Binding-site contacts:
Ligand atom O4 contacts residue GLY78 of chain 11.A at 3.3 Å.
Ligand atom C4 contacts residue TYR72 of chain 11.A at 3.7 Å (hydrophobic).
Ligand atom O8 contacts residue ARG77 of chain 11.A at 3.3 Å (salt-bridge).
Ligand atom C11 contacts residue TYR72 of chain 11.A at 3.9 Å (hydrophobic).
Ligand atom C6 contacts residue THR94 of chain 11.A at 3.9 Å.
Ligand atom O1B contacts residue ARG77 of chain 11.A at 3.0 Å (salt-bridge).
Ligand atom C11 contacts residue ASP85 of chain 11.B at 3.5 Å.
Ligand atom O1A contacts residue GLY78 of chain 11.A at 3.4 Å (h-bond).
Ligand atom O1A contacts residue TYR72 of chain 11.A at 3.7 Å.
Ligand atom C3 contacts residue GLY78 of chain 11.A at 3.7 Å.
Ligand atom O4 contacts residue THR291 of chain 11.A at 3.5 Å.
Ligand atom C5 contacts residue TYR72 of chain 11.A at 3.7 Å (hydrophobic).
Ligand atom C2 contacts residue GLY78 of chain 11.A at 4.1 Å.
Ligand atom N5 contacts residue TYR72 of chain 11.A at 2.9 Å (h-bond).
Ligand atom C4 contacts residue ARG77 of chain 11.A at 4.3 Å.
Ligand atom O4 contacts residue ILE79 of chain 11.A at 3.7 Å.
Ligand atom C3 contacts residue HIS298 of chain 11.A at 4.1 Å.
Ligand atom O3 contacts residue GLY78 of chain 11.A at 3.6 Å.
Ligand atom C1 contacts residue ARG77 of chain 11.A at 3.5 Å.
Ligand atom C4 contacts residue GLY78 of chain 11.A at 3.6 Å.
Ligand atom O8 contacts residue TYR72 of chain 11.A at 3.9 Å.
Ligand atom O4 contacts residue TYR72 of chain 11.A at 4.2 Å.
Ligand atom O4 contacts residue VAL296 of chain 11.A at 3.7 Å.
Ligand atom C4 contacts residue HIS298 of chain 11.A at 3.6 Å.
Ligand atom O1B contacts residue TYR72 of chain 11.A at 4.1 Å.
Ligand atom C1 contacts residue TYR72 of chain 11.A at 4.1 Å (hydrophobic).
Ligand atom C3 contacts residue GLY78 of chain 11.A at 4.2 Å.
Ligand atom C1 contacts residue GLY78 of chain 11.A at 4.2 Å.
Ligand atom C4 contacts residue VAL296 of chain 11.A at 4.2 Å (hydrophobic).
Ligand atom C10 contacts residue TYR72 of chain 11.A at 3.8 Å (hydrophobic).
Ligand atom O4 contacts residue ASN80 of chain 11.A at 4.1 Å.
Ligand atom C6 contacts residue TYR72 of chain 11.A at 3.9 Å (hydrophobic).
Ligand atom O4 contacts residue HIS298 of chain 11.A at 2.7 Å (h-bond).
Ligand atom C6 contacts residue ASN93 of chain 11.A at 3.1 Å.
Ligand atom C5 contacts residue ASN93 of chain 11.A at 3.6 Å.
Ligand atom O1A contacts residue ARG77 of chain 11.A at 3.1 Å.
Ligand atom O10 contacts residue ASN293 of chain 11.A at 4.3 Å.
Ligand atom C3 contacts residue ARG77 of chain 11.A at 3.8 Å.
Ligand atom C3 contacts residue VAL296 of chain 11.A at 3.4 Å (hydrophobic).
Ligand atom O6 contacts residue ASN93 of chain 11.A at 2.9 Å (h-bond).

A protein and the small-molecule ligand that binds it are described below.
Small molecule (SMILES): CC(=O)N[C@H]1[C@H]([C@H](O)[C@H](O)CO)O[C@@](O[C@H]2[C@@H](O)[C@@H](CO)O[C@@H](O[C@H]3[C@H](O)[C@@H](O)[C@H](O)O[C@@H]3CO)[C@@H]2O)(C(=O)O)C[C@@H]1O

Sequence of chain 11.B:
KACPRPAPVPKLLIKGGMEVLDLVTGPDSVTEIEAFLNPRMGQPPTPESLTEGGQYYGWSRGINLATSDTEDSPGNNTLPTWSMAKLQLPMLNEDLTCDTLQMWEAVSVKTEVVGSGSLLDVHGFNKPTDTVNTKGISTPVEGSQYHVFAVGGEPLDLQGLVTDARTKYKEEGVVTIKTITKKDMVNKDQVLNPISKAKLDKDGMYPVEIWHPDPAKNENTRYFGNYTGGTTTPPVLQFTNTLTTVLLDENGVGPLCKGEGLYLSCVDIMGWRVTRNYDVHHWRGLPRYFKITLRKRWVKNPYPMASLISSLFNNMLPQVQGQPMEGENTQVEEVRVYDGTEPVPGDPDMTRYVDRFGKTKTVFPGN

Sequence of chain 11.A:
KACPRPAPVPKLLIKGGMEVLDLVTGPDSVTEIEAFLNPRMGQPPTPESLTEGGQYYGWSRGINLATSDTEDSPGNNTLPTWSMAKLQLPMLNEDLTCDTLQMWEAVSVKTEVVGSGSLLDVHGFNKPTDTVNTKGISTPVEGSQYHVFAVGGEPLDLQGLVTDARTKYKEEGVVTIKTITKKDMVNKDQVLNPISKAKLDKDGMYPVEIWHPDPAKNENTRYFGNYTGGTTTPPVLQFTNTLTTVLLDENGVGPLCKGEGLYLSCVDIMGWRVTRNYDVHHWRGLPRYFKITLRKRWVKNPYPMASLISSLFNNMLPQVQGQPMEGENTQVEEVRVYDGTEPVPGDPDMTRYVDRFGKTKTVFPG